The small molecule below binds the protein below.
Small molecule (SMILES): O=C(O)[C@@H]1CCCN1

Binding-site contacts:
Ligand atom CG contacts residue GLU412 of chain 1.B at 4.0 Å.
Ligand atom O contacts residue HIS377 of chain 1.B at 3.5 Å (h-bond).
Ligand atom CD contacts residue HIS255 of chain 1.B at 3.6 Å.
Ligand atom C contacts residue TRP107 of chain 1.A at 4.1 Å (hydrophobic).
Ligand atom C contacts residue LEU1 of chain 1.L at 3.2 Å (hydrophobic).
Ligand atom CA contacts residue LEU1 of chain 1.L at 3.0 Å (hydrophobic).
Ligand atom OXT contacts residue HIS377 of chain 1.B at 4.2 Å.
Ligand atom CA contacts residue GLU412 of chain 1.B at 3.1 Å.
Ligand atom O contacts residue ARG398 of chain 1.B at 3.0 Å (salt-bridge).
Ligand atom CG contacts residue HIS255 of chain 1.B at 4.4 Å.
Ligand atom CG contacts residue ARG450 of chain 1.B at 4.3 Å.
Ligand atom N contacts residue LEU1 of chain 1.L at 2.8 Å (h-bond).
Ligand atom CB contacts residue GLU412 of chain 1.B at 3.4 Å.
Ligand atom CA contacts residue MN1 of chain 1.J at 4.2 Å.
Ligand atom O contacts residue LEU1 of chain 1.L at 3.2 Å (h-bond).
Ligand atom OXT contacts residue HIS370 of chain 1.B at 4.1 Å.
Ligand atom C contacts residue HIS255 of chain 1.B at 4.0 Å.
Ligand atom CD contacts residue LEU1 of chain 1.L at 4.0 Å (hydrophobic).
Ligand atom N contacts residue HIS255 of chain 1.B at 3.2 Å (h-bond).
Ligand atom CD contacts residue ARG450 of chain 1.B at 3.7 Å.
Ligand atom CG contacts residue HIS366 of chain 1.B at 3.4 Å.
Ligand atom C contacts residue ARG398 of chain 1.B at 3.6 Å.
Ligand atom CA contacts residue HIS370 of chain 1.B at 4.5 Å.
Ligand atom CD contacts residue LEU254 of chain 1.B at 4.3 Å (hydrophobic).
Ligand atom CA contacts residue HIS255 of chain 1.B at 4.2 Å.
Ligand atom OXT contacts residue LEU1 of chain 1.L at 4.0 Å.
Ligand atom N contacts residue MN1 of chain 1.J at 4.3 Å.
Ligand atom CG contacts residue LEU254 of chain 1.B at 4.1 Å (hydrophobic).
Ligand atom CB contacts residue GLY367 of chain 1.B at 4.1 Å.
Ligand atom O contacts residue TRP107 of chain 1.A at 3.6 Å.
Ligand atom N contacts residue GLU412 of chain 1.B at 3.3 Å (salt-bridge).
Ligand atom CG contacts residue TRP107 of chain 1.A at 4.2 Å (hydrophobic).
Ligand atom CB contacts residue HIS366 of chain 1.B at 3.2 Å.
Ligand atom O contacts residue HIS255 of chain 1.B at 3.2 Å (h-bond).
Ligand atom OXT contacts residue ARG398 of chain 1.B at 2.9 Å (salt-bridge).
Ligand atom C contacts residue HIS377 of chain 1.B at 3.9 Å.
Ligand atom C contacts residue HIS370 of chain 1.B at 4.4 Å.
Ligand atom CD contacts residue GLU412 of chain 1.B at 3.6 Å.

Sequence of chain 1.A:
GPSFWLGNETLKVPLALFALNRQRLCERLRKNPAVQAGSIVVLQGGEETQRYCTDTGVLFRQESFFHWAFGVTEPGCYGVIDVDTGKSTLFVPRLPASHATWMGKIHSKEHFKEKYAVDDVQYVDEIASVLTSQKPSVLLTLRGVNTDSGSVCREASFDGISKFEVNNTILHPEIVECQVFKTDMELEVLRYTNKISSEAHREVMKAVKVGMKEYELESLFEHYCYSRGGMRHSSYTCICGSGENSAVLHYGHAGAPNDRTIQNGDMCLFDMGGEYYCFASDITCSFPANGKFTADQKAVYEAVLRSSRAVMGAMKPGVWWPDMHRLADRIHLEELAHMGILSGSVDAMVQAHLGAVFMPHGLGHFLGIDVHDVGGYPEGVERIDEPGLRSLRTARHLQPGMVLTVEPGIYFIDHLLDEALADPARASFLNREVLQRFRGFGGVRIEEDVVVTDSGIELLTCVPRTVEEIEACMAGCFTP

Sequence of chain 1.B:
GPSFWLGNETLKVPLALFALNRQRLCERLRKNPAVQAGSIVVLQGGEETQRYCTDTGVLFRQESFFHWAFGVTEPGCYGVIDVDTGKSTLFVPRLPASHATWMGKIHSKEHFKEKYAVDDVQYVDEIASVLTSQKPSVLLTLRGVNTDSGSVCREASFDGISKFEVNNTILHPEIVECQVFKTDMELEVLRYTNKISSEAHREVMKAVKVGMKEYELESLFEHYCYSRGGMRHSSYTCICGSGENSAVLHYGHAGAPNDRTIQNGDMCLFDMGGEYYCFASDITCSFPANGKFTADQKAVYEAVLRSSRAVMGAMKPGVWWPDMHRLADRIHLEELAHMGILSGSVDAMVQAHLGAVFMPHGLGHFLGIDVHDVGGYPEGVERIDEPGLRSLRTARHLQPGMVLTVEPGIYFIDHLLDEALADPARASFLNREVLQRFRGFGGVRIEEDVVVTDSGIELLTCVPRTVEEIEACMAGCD